Binding-site contacts:
Ligand atom C5 contacts residue ASN28 of chain 1.C at 3.8 Å.
Ligand atom C4 contacts residue ASN28 of chain 1.C at 4.4 Å.
Ligand atom C2 contacts residue ASN28 of chain 1.C at 2.7 Å.
Ligand atom N2 contacts residue ASN28 of chain 1.C at 3.2 Å (h-bond).
Ligand atom O4 contacts residue GLN20 of chain 1.C at 4.4 Å.
Ligand atom C8 contacts residue LYS27 of chain 1.C at 4.3 Å.
Ligand atom C3 contacts residue GLN20 of chain 1.C at 3.9 Å.
Ligand atom C3 contacts residue ASN28 of chain 1.C at 4.0 Å.
Ligand atom O3 contacts residue GLN20 of chain 1.C at 4.5 Å.
Ligand atom C6 contacts residue GLN20 of chain 1.C at 3.7 Å.
Ligand atom O7 contacts residue ASN28 of chain 1.C at 3.0 Å (h-bond).
Ligand atom C7 contacts residue ASN28 of chain 1.C at 3.3 Å.
Ligand atom O5 contacts residue ASN28 of chain 1.C at 2.4 Å (h-bond).
Ligand atom C4 contacts residue GLN20 of chain 1.C at 3.3 Å.
Ligand atom C5 contacts residue GLN20 of chain 1.C at 3.4 Å.
Ligand atom C1 contacts residue ASN28 of chain 1.C at 1.5 Å.

Sequence of chain 1.C:
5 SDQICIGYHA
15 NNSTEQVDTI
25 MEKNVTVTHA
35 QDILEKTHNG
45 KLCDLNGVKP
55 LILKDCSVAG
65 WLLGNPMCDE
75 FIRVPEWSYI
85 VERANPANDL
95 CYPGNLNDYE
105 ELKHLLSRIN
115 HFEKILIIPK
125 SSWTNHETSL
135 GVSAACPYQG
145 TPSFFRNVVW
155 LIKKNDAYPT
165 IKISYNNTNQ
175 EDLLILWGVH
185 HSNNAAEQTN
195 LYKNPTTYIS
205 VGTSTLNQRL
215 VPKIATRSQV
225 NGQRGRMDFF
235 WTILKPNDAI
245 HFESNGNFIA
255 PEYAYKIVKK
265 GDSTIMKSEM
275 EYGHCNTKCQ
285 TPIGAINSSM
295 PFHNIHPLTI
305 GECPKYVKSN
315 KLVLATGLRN

The protein below binds the small molecule below.
Small molecule (SMILES): CC(=O)N[C@H]1CO[C@H](CO[C@@H]2O[C@@H](C)[C@@H](O)[C@@H](O)[C@@H]2O)[C@@H](O)[C@@H]1O